The protein below binds the small molecule below.
Small molecule (SMILES): CC(=O)N[C@@H]1[C@@H](O)[C@H](O)[C@@H](CO)O[C@H]1O

Binding-site contacts:
Ligand atom C7 contacts residue ASN285 of chain 1.C at 3.1 Å.
Ligand atom C5 contacts residue ASN285 of chain 1.C at 3.6 Å.
Ligand atom O5 contacts residue ASN285 of chain 1.C at 2.3 Å (h-bond).
Ligand atom C8 contacts residue ASN285 of chain 1.C at 4.4 Å.
Ligand atom C1 contacts residue ASN285 of chain 1.C at 1.4 Å.
Ligand atom C2 contacts residue VAL297 of chain 1.C at 4.1 Å (hydrophobic).
Ligand atom O7 contacts residue ASN285 of chain 1.C at 2.6 Å (h-bond).
Ligand atom C3 contacts residue ASN285 of chain 1.C at 3.8 Å.
Ligand atom C4 contacts residue ASN285 of chain 1.C at 4.2 Å.
Ligand atom C2 contacts residue ASN285 of chain 1.C at 2.5 Å.
Ligand atom C6 contacts residue ASN298 of chain 1.C at 4.1 Å.
Ligand atom C8 contacts residue SER45 of chain 1.C at 3.3 Å.
Ligand atom C7 contacts residue VAL297 of chain 1.C at 4.1 Å (hydrophobic).
Ligand atom C8 contacts residue VAL297 of chain 1.C at 4.0 Å (hydrophobic).
Ligand atom C5 contacts residue ASN298 of chain 1.C at 4.0 Å.
Ligand atom C1 contacts residue ASN298 of chain 1.C at 4.2 Å.
Ligand atom O5 contacts residue ASN298 of chain 1.C at 3.8 Å.
Ligand atom O7 contacts residue VAL297 of chain 1.C at 4.3 Å.
Ligand atom C1 contacts residue VAL297 of chain 1.C at 3.6 Å (hydrophobic).
Ligand atom O6 contacts residue ASN285 of chain 1.C at 4.4 Å.
Ligand atom N2 contacts residue ASN285 of chain 1.C at 3.0 Å (h-bond).
Ligand atom C3 contacts residue VAL297 of chain 1.C at 4.4 Å (hydrophobic).
Ligand atom N2 contacts residue VAL297 of chain 1.C at 3.6 Å.

Sequence of chain 1.C:
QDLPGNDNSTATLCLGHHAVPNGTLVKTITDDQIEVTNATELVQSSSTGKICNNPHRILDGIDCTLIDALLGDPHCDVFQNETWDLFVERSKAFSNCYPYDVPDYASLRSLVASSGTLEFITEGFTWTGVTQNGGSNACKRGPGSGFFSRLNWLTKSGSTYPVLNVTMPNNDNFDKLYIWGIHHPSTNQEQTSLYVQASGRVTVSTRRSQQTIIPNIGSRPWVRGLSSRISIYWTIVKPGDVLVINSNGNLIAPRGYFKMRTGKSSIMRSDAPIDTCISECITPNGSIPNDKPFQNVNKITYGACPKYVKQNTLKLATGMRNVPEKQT